Sequence of chain 1.C:
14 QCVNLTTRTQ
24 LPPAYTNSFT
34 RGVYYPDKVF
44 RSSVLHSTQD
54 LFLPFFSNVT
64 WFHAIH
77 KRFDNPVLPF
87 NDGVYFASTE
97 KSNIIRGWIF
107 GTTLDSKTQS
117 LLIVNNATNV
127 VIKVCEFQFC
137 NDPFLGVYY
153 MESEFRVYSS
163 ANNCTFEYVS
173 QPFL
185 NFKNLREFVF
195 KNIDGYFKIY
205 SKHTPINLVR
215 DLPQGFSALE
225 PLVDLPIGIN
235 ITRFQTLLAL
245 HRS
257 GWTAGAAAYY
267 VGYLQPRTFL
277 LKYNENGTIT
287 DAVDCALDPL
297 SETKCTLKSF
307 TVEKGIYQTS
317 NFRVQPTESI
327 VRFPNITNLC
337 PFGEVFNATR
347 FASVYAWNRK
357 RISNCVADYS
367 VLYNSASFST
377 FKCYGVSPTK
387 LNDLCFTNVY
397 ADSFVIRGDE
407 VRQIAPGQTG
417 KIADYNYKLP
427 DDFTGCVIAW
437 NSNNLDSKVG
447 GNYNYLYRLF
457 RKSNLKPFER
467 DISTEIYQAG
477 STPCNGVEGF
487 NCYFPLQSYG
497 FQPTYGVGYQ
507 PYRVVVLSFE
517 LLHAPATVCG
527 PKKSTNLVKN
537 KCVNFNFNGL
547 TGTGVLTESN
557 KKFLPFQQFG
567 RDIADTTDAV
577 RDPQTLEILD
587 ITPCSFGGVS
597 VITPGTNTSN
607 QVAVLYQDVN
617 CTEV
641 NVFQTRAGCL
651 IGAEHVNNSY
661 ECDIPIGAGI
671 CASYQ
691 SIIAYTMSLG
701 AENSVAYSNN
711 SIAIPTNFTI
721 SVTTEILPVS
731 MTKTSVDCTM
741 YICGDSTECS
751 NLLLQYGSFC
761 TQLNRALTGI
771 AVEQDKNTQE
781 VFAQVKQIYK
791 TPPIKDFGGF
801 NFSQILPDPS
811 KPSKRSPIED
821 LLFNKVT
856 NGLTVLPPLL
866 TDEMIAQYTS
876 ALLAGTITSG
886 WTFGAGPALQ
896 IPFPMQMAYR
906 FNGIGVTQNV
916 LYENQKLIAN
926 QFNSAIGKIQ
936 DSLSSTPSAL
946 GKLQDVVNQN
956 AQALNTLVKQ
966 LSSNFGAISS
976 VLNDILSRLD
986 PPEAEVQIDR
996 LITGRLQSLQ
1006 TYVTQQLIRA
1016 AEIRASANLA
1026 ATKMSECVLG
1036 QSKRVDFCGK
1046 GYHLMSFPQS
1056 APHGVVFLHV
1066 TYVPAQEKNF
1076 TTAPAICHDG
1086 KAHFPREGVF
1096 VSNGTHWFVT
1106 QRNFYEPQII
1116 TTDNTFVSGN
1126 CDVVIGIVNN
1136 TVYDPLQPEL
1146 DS

A small-molecule ligand and the protein it binds are described below.
Small molecule (SMILES): CC(=O)N[C@@H]1[C@@H](O)[C@H](O)[C@@H](CO)O[C@H]1O

Binding-site contacts:
Ligand atom C2 contacts residue THR124 of chain 1.C at 3.7 Å.
Ligand atom C8 contacts residue THR124 of chain 1.C at 3.7 Å.
Ligand atom C1 contacts residue THR124 of chain 1.C at 3.7 Å.
Ligand atom C4 contacts residue ASN122 of chain 1.C at 4.3 Å.
Ligand atom C2 contacts residue PHE157 of chain 1.C at 4.5 Å (hydrophobic).
Ligand atom C1 contacts residue ASN122 of chain 1.C at 1.4 Å.
Ligand atom C7 contacts residue THR124 of chain 1.C at 4.2 Å.
Ligand atom C7 contacts residue PHE157 of chain 1.C at 3.9 Å (hydrophobic).
Ligand atom C5 contacts residue ASN122 of chain 1.C at 3.7 Å.
Ligand atom C7 contacts residue ASN122 of chain 1.C at 3.6 Å.
Ligand atom O5 contacts residue ASN122 of chain 1.C at 2.4 Å (h-bond).
Ligand atom C8 contacts residue ALA123 of chain 1.C at 4.4 Å (hydrophobic).
Ligand atom C6 contacts residue VAL127 of chain 1.C at 3.7 Å (hydrophobic).
Ligand atom O7 contacts residue ASN122 of chain 1.C at 3.9 Å.
Ligand atom N2 contacts residue ASN122 of chain 1.C at 2.9 Å (h-bond).
Ligand atom O5 contacts residue VAL127 of chain 1.C at 4.2 Å.
Ligand atom N2 contacts residue THR124 of chain 1.C at 3.1 Å (h-bond).
Ligand atom C3 contacts residue ASN122 of chain 1.C at 3.8 Å.
Ligand atom C2 contacts residue ASN122 of chain 1.C at 2.5 Å.
Ligand atom C3 contacts residue THR124 of chain 1.C at 3.9 Å.
Ligand atom O7 contacts residue PHE157 of chain 1.C at 3.2 Å.
Ligand atom C5 contacts residue VAL127 of chain 1.C at 4.0 Å (hydrophobic).